Sequence of chain 1.F:
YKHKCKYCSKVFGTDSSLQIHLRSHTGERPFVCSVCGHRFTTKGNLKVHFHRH

The small molecule below binds the protein below.
Small molecule (SMILES): Nc1cccc2c1C(=O)N([C@H]1CCC(=O)NC1=O)C2=O

Binding-site contacts:
Ligand atom O13 contacts residue CYS38 of chain 1.F at 3.2 Å (h-bond).
Ligand atom C3 contacts residue GLY39 of chain 1.F at 3.3 Å.
Ligand atom O11 contacts residue TRP317 of chain 1.D at 3.2 Å (h-bond).
Ligand atom N16 contacts residue HIS309 of chain 1.D at 3.1 Å (h-bond).
Ligand atom C2 contacts residue HIS284 of chain 1.D at 3.8 Å.
Ligand atom C2 contacts residue GLY39 of chain 1.F at 3.7 Å.
Ligand atom C5 contacts residue PRO283 of chain 1.D at 3.5 Å (hydrophobic).
Ligand atom N10 contacts residue PRO283 of chain 1.D at 3.8 Å.
Ligand atom C3 contacts residue ASN282 of chain 1.D at 3.4 Å.
Ligand atom C3 contacts residue CYS38 of chain 1.F at 3.8 Å (hydrophobic).
Ligand atom C6 contacts residue PRO283 of chain 1.D at 3.6 Å (hydrophobic).
Ligand atom O19 contacts residue TRP311 of chain 1.D at 3.1 Å (h-bond).
Ligand atom C15 contacts residue TRP311 of chain 1.D at 3.2 Å (hydrophobic).
Ligand atom O19 contacts residue HIS309 of chain 1.D at 3.2 Å (h-bond).
Ligand atom C14 contacts residue TRP331 of chain 1.D at 3.4 Å (hydrophobic).
Ligand atom C17 contacts residue TRP311 of chain 1.D at 3.4 Å (hydrophobic).
Ligand atom N16 contacts residue TRP311 of chain 1.D at 3.1 Å.
Ligand atom O20 contacts residue PHE333 of chain 1.D at 3.0 Å.
Ligand atom C12 contacts residue TRP311 of chain 1.D at 3.7 Å (hydrophobic).
Ligand atom C15 contacts residue HIS309 of chain 1.D at 3.5 Å.
Ligand atom C7 contacts residue ASN282 of chain 1.D at 3.4 Å.
Ligand atom N8 contacts residue PRO283 of chain 1.D at 3.8 Å.
Ligand atom C9 contacts residue PRO283 of chain 1.D at 3.6 Å (hydrophobic).
Ligand atom C4 contacts residue CYS38 of chain 1.F at 3.8 Å (hydrophobic).
Ligand atom C7 contacts residue PRO283 of chain 1.D at 3.8 Å (hydrophobic).
Ligand atom C4 contacts residue PRO283 of chain 1.D at 3.6 Å (hydrophobic).
Ligand atom O19 contacts residue PRO283 of chain 1.D at 3.4 Å.
Ligand atom N10 contacts residue TRP317 of chain 1.D at 3.8 Å.
Ligand atom C3 contacts residue CYS35 of chain 1.F at 3.4 Å (hydrophobic).
Ligand atom C2 contacts residue CYS35 of chain 1.F at 3.5 Å (hydrophobic).
Ligand atom C4 contacts residue ASN282 of chain 1.D at 3.6 Å.
Ligand atom O13 contacts residue VAL37 of chain 1.F at 2.8 Å (h-bond).
Ligand atom C18 contacts residue TRP317 of chain 1.D at 3.2 Å (hydrophobic).
Ligand atom C4 contacts residue GLY39 of chain 1.F at 3.8 Å.
Ligand atom O20 contacts residue TRP311 of chain 1.D at 3.1 Å.
Ligand atom C9 contacts residue TRP317 of chain 1.D at 3.5 Å (hydrophobic).
Ligand atom O13 contacts residue ASN282 of chain 1.D at 2.9 Å (h-bond).
Ligand atom O19 contacts residue ASN282 of chain 1.D at 3.5 Å.
Ligand atom O11 contacts residue GLU308 of chain 1.D at 3.1 Å (salt-bridge).
Ligand atom C7 contacts residue CYS38 of chain 1.F at 3.3 Å (hydrophobic).

Sequence of chain 1.D:
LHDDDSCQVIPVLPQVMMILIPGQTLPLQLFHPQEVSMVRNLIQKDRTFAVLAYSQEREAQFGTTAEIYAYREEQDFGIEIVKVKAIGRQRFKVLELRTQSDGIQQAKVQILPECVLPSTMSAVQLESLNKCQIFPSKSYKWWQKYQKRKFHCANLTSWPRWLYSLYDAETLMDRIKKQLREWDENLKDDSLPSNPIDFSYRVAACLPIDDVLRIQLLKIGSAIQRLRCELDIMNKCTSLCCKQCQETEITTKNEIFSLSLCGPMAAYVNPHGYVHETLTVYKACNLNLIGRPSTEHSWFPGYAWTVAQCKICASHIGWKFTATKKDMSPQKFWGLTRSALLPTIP